Binding-site contacts:
Ligand atom OAG contacts residue SER12 of chain 2.A at 3.6 Å.
Ligand atom CAO contacts residue PHE107 of chain 2.A at 3.8 Å (hydrophobic).
Ligand atom CAJ contacts residue ILE165 of chain 2.A at 4.0 Å (hydrophobic).
Ligand atom CAV contacts residue PRO13 of chain 2.A at 3.6 Å (hydrophobic).
Ligand atom CAV contacts residue HIS208 of chain 2.A at 3.7 Å.
Ligand atom CAM contacts residue PHE14 of chain 2.A at 4.0 Å (hydrophobic).
Ligand atom CAW contacts residue SER12 of chain 2.A at 3.8 Å.
Ligand atom CAW contacts residue VAL11 of chain 2.A at 4.0 Å (hydrophobic).
Ligand atom OAA contacts residue PRO13 of chain 2.A at 3.6 Å.
Ligand atom CAW contacts residue PRO13 of chain 2.A at 3.7 Å (hydrophobic).
Ligand atom CAW contacts residue HIS208 of chain 2.A at 3.5 Å.
Ligand atom OAE contacts residue PHE14 of chain 2.A at 3.3 Å.
Ligand atom CAI contacts residue LEU157 of chain 2.A at 4.0 Å (hydrophobic).
Ligand atom CAS contacts residue LEU157 of chain 2.A at 3.8 Å (hydrophobic).
Ligand atom OAG contacts residue VAL11 of chain 2.A at 3.3 Å.
Ligand atom CAR contacts residue ILE165 of chain 2.A at 3.7 Å (hydrophobic).
Ligand atom CAK contacts residue PRO13 of chain 2.A at 3.8 Å (hydrophobic).
Ligand atom OAF contacts residue LEU157 of chain 2.A at 2.8 Å (h-bond).
Ligand atom CAT contacts residue MET209 of chain 2.A at 3.8 Å (hydrophobic).
Ligand atom CAT contacts residue PRO13 of chain 2.A at 3.5 Å (hydrophobic).
Ligand atom CAJ contacts residue LEU157 of chain 2.A at 4.0 Å (hydrophobic).
Ligand atom CAO contacts residue LEU157 of chain 2.A at 3.9 Å (hydrophobic).
Ligand atom CAS contacts residue PHE107 of chain 2.A at 3.7 Å (hydrophobic).
Ligand atom CAU contacts residue PRO13 of chain 2.A at 3.7 Å (hydrophobic).
Ligand atom CAP contacts residue LEU157 of chain 2.A at 3.9 Å (hydrophobic).
Ligand atom CAU contacts residue SER12 of chain 2.A at 4.0 Å.
Ligand atom CAR contacts residue LEU157 of chain 2.A at 3.6 Å (hydrophobic).
Ligand atom CAP contacts residue TRP161 of chain 2.A at 3.9 Å (hydrophobic).
Ligand atom CAL contacts residue PRO13 of chain 2.A at 3.5 Å (hydrophobic).
Ligand atom CAQ contacts residue PRO13 of chain 2.A at 3.6 Å (hydrophobic).
Ligand atom OAC contacts residue PHE107 of chain 2.A at 3.3 Å.
Ligand atom CAV contacts residue MET209 of chain 2.A at 3.8 Å (hydrophobic).
Ligand atom CAV contacts residue VAL11 of chain 2.A at 4.0 Å (hydrophobic).
Ligand atom OAG contacts residue HIS208 of chain 2.A at 2.9 Å (h-bond).
Ligand atom OAF contacts residue ILE165 of chain 2.A at 3.9 Å.
Ligand atom CAP contacts residue ILE165 of chain 2.A at 3.5 Å (hydrophobic).
Ligand atom OAF contacts residue PHE158 of chain 2.A at 3.8 Å.
Ligand atom OAC contacts residue THR104 of chain 2.A at 4.0 Å.
Ligand atom OAB contacts residue PHE14 of chain 2.A at 3.9 Å.
Ligand atom OAF contacts residue LEU162 of chain 2.A at 3.6 Å.

A small-molecule ligand and the protein it binds are described below.
Small molecule (SMILES): O=c1c(O)c(-c2ccc(O)cc2O)oc2cc(O)cc(O)c12

Sequence of chain 2.A:
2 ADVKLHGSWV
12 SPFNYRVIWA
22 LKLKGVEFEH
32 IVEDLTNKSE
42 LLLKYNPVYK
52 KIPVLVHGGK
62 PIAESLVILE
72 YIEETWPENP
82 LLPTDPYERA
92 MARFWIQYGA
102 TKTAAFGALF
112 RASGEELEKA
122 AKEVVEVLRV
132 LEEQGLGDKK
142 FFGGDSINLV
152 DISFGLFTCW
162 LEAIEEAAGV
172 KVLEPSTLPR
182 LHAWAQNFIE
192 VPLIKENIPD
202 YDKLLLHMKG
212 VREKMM